Binding-site contacts:
Ligand atom C7 contacts residue ASN234 of chain 1.B at 3.2 Å.
Ligand atom O7 contacts residue ASN234 of chain 1.B at 3.2 Å (h-bond).
Ligand atom C2 contacts residue ASN234 of chain 1.B at 2.5 Å.
Ligand atom C3 contacts residue ASN234 of chain 1.B at 3.8 Å.
Ligand atom C8 contacts residue GLY232 of chain 1.B at 4.0 Å.
Ligand atom C8 contacts residue ASN234 of chain 1.B at 4.4 Å.
Ligand atom C1 contacts residue ASN234 of chain 1.B at 1.4 Å.
Ligand atom N2 contacts residue ASN234 of chain 1.B at 2.9 Å (h-bond).
Ligand atom C4 contacts residue ASN234 of chain 1.B at 4.3 Å.
Ligand atom C8 contacts residue ILE233 of chain 1.B at 4.3 Å (hydrophobic).
Ligand atom C5 contacts residue ASN234 of chain 1.B at 3.7 Å.
Ligand atom O5 contacts residue ASN234 of chain 1.B at 2.4 Å (h-bond).

Sequence of chain 1.B:
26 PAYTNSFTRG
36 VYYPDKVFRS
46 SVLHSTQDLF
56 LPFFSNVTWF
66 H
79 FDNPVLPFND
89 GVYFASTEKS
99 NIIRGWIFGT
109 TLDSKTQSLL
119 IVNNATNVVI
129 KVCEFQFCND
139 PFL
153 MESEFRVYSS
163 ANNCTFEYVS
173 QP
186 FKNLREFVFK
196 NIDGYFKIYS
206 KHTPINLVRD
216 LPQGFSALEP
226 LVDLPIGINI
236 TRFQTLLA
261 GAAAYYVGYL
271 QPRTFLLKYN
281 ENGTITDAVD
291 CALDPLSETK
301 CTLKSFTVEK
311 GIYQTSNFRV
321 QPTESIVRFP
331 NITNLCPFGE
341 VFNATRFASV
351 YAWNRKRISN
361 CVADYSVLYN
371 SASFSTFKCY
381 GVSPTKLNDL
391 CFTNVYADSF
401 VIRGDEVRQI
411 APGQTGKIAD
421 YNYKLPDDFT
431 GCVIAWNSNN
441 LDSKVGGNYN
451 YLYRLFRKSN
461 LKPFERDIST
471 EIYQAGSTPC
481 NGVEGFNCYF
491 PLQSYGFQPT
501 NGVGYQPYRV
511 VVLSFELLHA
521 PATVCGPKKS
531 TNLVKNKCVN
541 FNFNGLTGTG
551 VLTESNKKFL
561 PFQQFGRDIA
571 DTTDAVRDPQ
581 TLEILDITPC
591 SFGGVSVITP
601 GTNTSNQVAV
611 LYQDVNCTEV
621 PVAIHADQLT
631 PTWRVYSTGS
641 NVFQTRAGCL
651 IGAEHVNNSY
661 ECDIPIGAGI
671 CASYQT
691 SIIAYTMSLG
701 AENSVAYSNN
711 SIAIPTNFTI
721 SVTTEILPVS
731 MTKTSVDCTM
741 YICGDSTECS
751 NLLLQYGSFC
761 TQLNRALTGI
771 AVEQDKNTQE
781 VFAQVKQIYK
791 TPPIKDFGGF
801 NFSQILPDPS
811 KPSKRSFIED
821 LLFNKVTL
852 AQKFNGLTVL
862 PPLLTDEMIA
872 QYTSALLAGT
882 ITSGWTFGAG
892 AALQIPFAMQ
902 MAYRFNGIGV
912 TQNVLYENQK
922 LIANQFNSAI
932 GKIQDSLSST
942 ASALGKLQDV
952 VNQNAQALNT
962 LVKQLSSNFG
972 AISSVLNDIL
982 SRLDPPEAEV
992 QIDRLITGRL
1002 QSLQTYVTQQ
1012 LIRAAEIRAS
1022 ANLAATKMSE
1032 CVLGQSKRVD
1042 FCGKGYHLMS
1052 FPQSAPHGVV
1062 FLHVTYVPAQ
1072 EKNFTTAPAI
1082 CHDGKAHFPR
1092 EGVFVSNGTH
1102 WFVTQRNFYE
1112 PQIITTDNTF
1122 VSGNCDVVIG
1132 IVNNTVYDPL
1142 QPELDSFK

The small molecule below binds the protein below.
Small molecule (SMILES): CC(=O)N[C@@H]1[C@@H](O)[C@H](O)[C@@H](CO)O[C@H]1O